This protein binds this small molecule.
Small molecule (SMILES): CO[C@@H]1O[C@H](CO)[C@@H](O[C@@H]2O[C@H](CO)[C@H](O)[C@H](O)[C@H]2O)[C@H](O)[C@H]1O

Sequence of chain 1.A:
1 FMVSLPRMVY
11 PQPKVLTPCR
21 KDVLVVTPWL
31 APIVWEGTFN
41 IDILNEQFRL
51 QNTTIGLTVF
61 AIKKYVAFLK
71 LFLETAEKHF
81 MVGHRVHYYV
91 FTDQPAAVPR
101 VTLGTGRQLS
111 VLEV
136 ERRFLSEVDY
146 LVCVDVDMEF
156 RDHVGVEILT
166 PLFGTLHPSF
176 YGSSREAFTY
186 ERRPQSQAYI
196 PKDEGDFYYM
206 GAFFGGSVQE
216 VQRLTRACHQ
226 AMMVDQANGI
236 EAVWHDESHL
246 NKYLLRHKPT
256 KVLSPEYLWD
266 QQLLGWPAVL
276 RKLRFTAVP

Binding-site contacts:
Ligand atom C2 contacts residue MET205 of chain 1.A at 4.2 Å (hydrophobic).
Ligand atom C6 contacts residue THR184 of chain 1.A at 3.2 Å.
Ligand atom O4 contacts residue HIS172 of chain 1.A at 4.1 Å.
Ligand atom O2 contacts residue PHE175 of chain 1.A at 3.5 Å.
Ligand atom O6 contacts residue LEU268 of chain 1.A at 4.3 Å.
Ligand atom O5 contacts residue HIS172 of chain 1.A at 3.5 Å (h-bond).
Ligand atom O3 contacts residue UDP1 of chain 1.C at 3.0 Å (h-bond).
Ligand atom C6 contacts residue PHE175 of chain 1.A at 4.2 Å (hydrophobic).
Ligand atom O6 contacts residue PHE175 of chain 1.A at 3.5 Å.
Ligand atom O5 contacts residue PHE175 of chain 1.A at 4.4 Å.
Ligand atom C3 contacts residue SER174 of chain 1.A at 4.3 Å.
Ligand atom C4 contacts residue GLU242 of chain 1.A at 3.2 Å.
Ligand atom C1 contacts residue SER174 of chain 1.A at 4.2 Å.
Ligand atom C3 contacts residue PHE175 of chain 1.A at 4.2 Å (hydrophobic).
Ligand atom C1 contacts residue HIS172 of chain 1.A at 4.2 Å.
Ligand atom C6 contacts residue GLU242 of chain 1.A at 3.4 Å.
Ligand atom C5 contacts residue SER174 of chain 1.A at 3.8 Å.
Ligand atom O3 contacts residue PHE175 of chain 1.A at 3.9 Å.
Ligand atom O6 contacts residue TRP239 of chain 1.A at 3.3 Å (h-bond).
Ligand atom O3 contacts residue MET205 of chain 1.A at 4.2 Å.
Ligand atom O4 contacts residue HIS172 of chain 1.A at 3.0 Å (h-bond).
Ligand atom O4 contacts residue MET205 of chain 1.A at 3.7 Å.
Ligand atom C4 contacts residue TRP239 of chain 1.A at 3.5 Å (hydrophobic).
Ligand atom C3 contacts residue UDP1 of chain 1.C at 4.2 Å.
Ligand atom C4 contacts residue HIS172 of chain 1.A at 4.1 Å.
Ligand atom C5 contacts residue GLU242 of chain 1.A at 3.9 Å.
Ligand atom O6 contacts residue THR184 of chain 1.A at 2.5 Å (h-bond).
Ligand atom C6 contacts residue LEU268 of chain 1.A at 3.6 Å (hydrophobic).
Ligand atom O5 contacts residue SER174 of chain 1.A at 4.4 Å.
Ligand atom C6 contacts residue HIS172 of chain 1.A at 4.2 Å.
Ligand atom C3 contacts residue TRP239 of chain 1.A at 3.6 Å (hydrophobic).
Ligand atom O4 contacts residue GLU242 of chain 1.A at 2.6 Å (salt-bridge).
Ligand atom C2 contacts residue HIS172 of chain 1.A at 4.1 Å.
Ligand atom C5 contacts residue HIS172 of chain 1.A at 4.1 Å.
Ligand atom O3 contacts residue TRP239 of chain 1.A at 4.3 Å.
Ligand atom O2 contacts residue UDP1 of chain 1.C at 3.9 Å.
Ligand atom O6 contacts residue TYR203 of chain 1.A at 4.2 Å.
Ligand atom C6 contacts residue TRP239 of chain 1.A at 3.4 Å (hydrophobic).
Ligand atom C5 contacts residue TRP239 of chain 1.A at 3.4 Å (hydrophobic).
Ligand atom C6 contacts residue TYR203 of chain 1.A at 3.5 Å (hydrophobic).